Sequence of chain 1.A:
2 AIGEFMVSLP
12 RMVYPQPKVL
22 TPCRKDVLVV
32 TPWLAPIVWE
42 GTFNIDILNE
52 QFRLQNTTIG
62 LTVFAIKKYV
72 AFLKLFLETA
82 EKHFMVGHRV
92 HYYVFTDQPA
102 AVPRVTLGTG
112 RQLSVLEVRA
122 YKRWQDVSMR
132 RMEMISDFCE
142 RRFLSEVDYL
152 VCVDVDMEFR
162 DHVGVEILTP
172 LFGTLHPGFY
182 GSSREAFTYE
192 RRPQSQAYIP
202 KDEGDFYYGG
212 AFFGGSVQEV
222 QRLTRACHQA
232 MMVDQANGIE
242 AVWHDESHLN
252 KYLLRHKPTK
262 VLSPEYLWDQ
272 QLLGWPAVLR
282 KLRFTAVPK

Binding-site contacts:
Ligand atom C2 contacts residue TYR70 of chain 1.A at 3.6 Å (hydrophobic).
Ligand atom C12 contacts residue MN1 of chain 1.B at 3.0 Å.
Ligand atom C6' contacts residue BHE1 of chain 1.C at 3.1 Å.
Ligand atom O2 contacts residue TYR70 of chain 1.A at 3.5 Å.
Ligand atom O33 contacts residue ASP155 of chain 1.A at 3.2 Å.
Ligand atom C5' contacts residue BHE1 of chain 1.C at 3.3 Å.
Ligand atom N19 contacts residue ASP157 of chain 1.A at 3.4 Å (salt-bridge).
Ligand atom C15 contacts residue TYR70 of chain 1.A at 3.4 Å (hydrophobic).
Ligand atom C17 contacts residue TYR70 of chain 1.A at 3.5 Å (hydrophobic).
Ligand atom C4 contacts residue TYR70 of chain 1.A at 3.4 Å (hydrophobic).
Ligand atom O2 contacts residue ILE67 of chain 1.A at 2.8 Å (h-bond).
Ligand atom O13 contacts residue MN1 of chain 1.B at 2.1 Å.
Ligand atom C14 contacts residue TYR70 of chain 1.A at 3.4 Å (hydrophobic).
Ligand atom C55 contacts residue ASP155 of chain 1.A at 3.6 Å.
Ligand atom C18 contacts residue TYR70 of chain 1.A at 3.5 Å (hydrophobic).
Ligand atom C44 contacts residue ARG132 of chain 1.A at 3.6 Å.
Ligand atom O13 contacts residue ASP155 of chain 1.A at 3.3 Å (salt-bridge).
Ligand atom O2 contacts residue ALA66 of chain 1.A at 3.6 Å.
Ligand atom N3 contacts residue ILE67 of chain 1.A at 2.9 Å (h-bond).
Ligand atom C1' contacts residue BHE1 of chain 1.C at 3.2 Å.
Ligand atom O4' contacts residue BHE1 of chain 1.C at 3.6 Å (h-bond).
Ligand atom C22 contacts residue PHE65 of chain 1.A at 3.4 Å (hydrophobic).
Ligand atom O13 contacts residue ASP157 of chain 1.A at 3.2 Å (salt-bridge).
Ligand atom O6' contacts residue VAL288 of chain 1.A at 3.0 Å (h-bond).
Ligand atom O1' contacts residue ASP157 of chain 1.A at 3.5 Å (salt-bridge).
Ligand atom C14 contacts residue MN1 of chain 1.B at 3.1 Å.
Ligand atom N19 contacts residue MN1 of chain 1.B at 2.5 Å.
Ligand atom C16 contacts residue TYR70 of chain 1.A at 3.5 Å (hydrophobic).
Ligand atom O22 contacts residue VAL156 of chain 1.A at 3.4 Å (h-bond).
Ligand atom O33 contacts residue VAL156 of chain 1.A at 3.1 Å (h-bond).
Ligand atom O1' contacts residue BHE1 of chain 1.C at 3.4 Å (h-bond).
Ligand atom O22 contacts residue PHE65 of chain 1.A at 2.6 Å (h-bond).
Ligand atom O5' contacts residue BHE1 of chain 1.C at 2.4 Å (h-bond).
Ligand atom C18 contacts residue MN1 of chain 1.B at 3.5 Å.
Ligand atom N19 contacts residue TYR70 of chain 1.A at 3.4 Å (h-bond).
Ligand atom O33 contacts residue ASP157 of chain 1.A at 3.0 Å (salt-bridge).
Ligand atom O3' contacts residue LYS290 of chain 1.A at 3.2 Å.
Ligand atom O1' contacts residue MN1 of chain 1.B at 3.0 Å.
Ligand atom O2 contacts residue PHE65 of chain 1.A at 3.2 Å (h-bond).
Ligand atom N3 contacts residue TYR70 of chain 1.A at 3.3 Å.

A protein and the small-molecule ligand that binds it are described below.
Small molecule (SMILES): O=C(NC[C@H]1O[C@@H](n2ccc(=O)[nH]c2=O)[C@H](O)[C@@H]1O)c1cccc(CO[C@H]2O[C@H](CO)[C@H](O)[C@H](O)[C@H]2O)n1